Sequence of chain 1.M:
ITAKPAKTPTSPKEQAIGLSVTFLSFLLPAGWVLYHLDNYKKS

Sequence of chain 1.L:
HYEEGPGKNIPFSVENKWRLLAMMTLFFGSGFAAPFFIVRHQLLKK

Sequence of chain 1.D:
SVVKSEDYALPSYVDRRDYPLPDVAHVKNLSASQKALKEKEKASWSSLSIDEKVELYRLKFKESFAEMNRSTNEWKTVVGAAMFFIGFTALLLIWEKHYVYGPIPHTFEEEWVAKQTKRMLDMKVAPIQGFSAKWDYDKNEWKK

A small-molecule ligand and the protein it binds are described below.
Small molecule (SMILES): CCCCCCCCCCO[C@@H]1O[C@H](CO)[C@@H](O[C@H]2O[C@H](CO)[C@@H](O)[C@H](O)[C@H]2O)[C@H](O)[C@H]1O

Sequence of chain 1.A:
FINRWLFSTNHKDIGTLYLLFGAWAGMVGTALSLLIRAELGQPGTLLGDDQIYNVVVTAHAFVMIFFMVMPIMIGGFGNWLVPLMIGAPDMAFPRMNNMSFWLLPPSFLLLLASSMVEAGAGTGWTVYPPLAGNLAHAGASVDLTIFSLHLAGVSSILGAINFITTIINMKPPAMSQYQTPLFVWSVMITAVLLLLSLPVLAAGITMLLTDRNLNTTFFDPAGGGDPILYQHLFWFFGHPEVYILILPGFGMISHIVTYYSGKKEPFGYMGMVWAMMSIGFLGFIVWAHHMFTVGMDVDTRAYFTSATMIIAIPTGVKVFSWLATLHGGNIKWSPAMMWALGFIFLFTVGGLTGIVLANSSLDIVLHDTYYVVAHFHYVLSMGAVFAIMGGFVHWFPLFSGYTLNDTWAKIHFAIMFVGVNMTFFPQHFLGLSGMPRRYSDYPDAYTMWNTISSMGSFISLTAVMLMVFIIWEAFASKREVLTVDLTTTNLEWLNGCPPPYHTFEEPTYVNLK

Binding-site contacts:
Ligand atom C10 contacts residue TYR35 of chain 1.M at 3.4 Å (hydrophobic).
Ligand atom C37 contacts residue ALA30 of chain 1.M at 3.8 Å (hydrophobic).
Ligand atom C28 contacts residue GLY31 of chain 1.M at 4.0 Å.
Ligand atom O16 contacts residue LEU28 of chain 1.M at 3.9 Å.
Ligand atom O3 contacts residue HIS36 of chain 1.M at 3.7 Å.
Ligand atom C19 contacts residue LEU27 of chain 1.M at 3.9 Å (hydrophobic).
Ligand atom C11 contacts residue TYR35 of chain 1.M at 4.1 Å (hydrophobic).
Ligand atom C25 contacts residue TRP98 of chain 1.D at 3.7 Å (hydrophobic).
Ligand atom C1 contacts residue TRP32 of chain 1.M at 3.5 Å (hydrophobic).
Ligand atom O16 contacts residue TRP98 of chain 1.D at 3.9 Å.
Ligand atom C28 contacts residue TRP98 of chain 1.D at 3.8 Å (hydrophobic).
Ligand atom C34 contacts residue PHE459 of chain 1.A at 4.0 Å (hydrophobic).
Ligand atom C43 contacts residue PHE459 of chain 1.A at 4.0 Å (hydrophobic).
Ligand atom O61 contacts residue TRP98 of chain 1.D at 2.9 Å (h-bond).
Ligand atom C6 contacts residue TRP98 of chain 1.D at 4.1 Å (hydrophobic).
Ligand atom C31 contacts residue LEU27 of chain 1.M at 4.0 Å (hydrophobic).
Ligand atom C18 contacts residue TRP98 of chain 1.D at 4.1 Å (hydrophobic).
Ligand atom O16 contacts residue GLY31 of chain 1.M at 3.7 Å.
Ligand atom C28 contacts residue LEU27 of chain 1.M at 3.9 Å (hydrophobic).
Ligand atom O49 contacts residue GLY31 of chain 1.M at 4.0 Å.
Ligand atom C40 contacts residue LEU462 of chain 1.A at 3.9 Å (hydrophobic).
Ligand atom O61 contacts residue TYR102 of chain 1.D at 3.9 Å.
Ligand atom C25 contacts residue LEU95 of chain 1.D at 4.2 Å (hydrophobic).
Ligand atom O16 contacts residue LEU27 of chain 1.M at 4.0 Å.
Ligand atom C43 contacts residue LEU35 of chain 1.A at 4.1 Å (hydrophobic).
Ligand atom C1 contacts residue GLY31 of chain 1.M at 3.7 Å.
Ligand atom C18 contacts residue LEU28 of chain 1.M at 3.9 Å (hydrophobic).
Ligand atom O49 contacts residue LEU28 of chain 1.M at 2.9 Å (h-bond).
Ligand atom C1 contacts residue LEU28 of chain 1.M at 4.0 Å (hydrophobic).
Ligand atom O5 contacts residue TRP98 of chain 1.D at 3.4 Å.
Ligand atom C57 contacts residue TRP98 of chain 1.D at 3.7 Å (hydrophobic).
Ligand atom C5 contacts residue TYR35 of chain 1.M at 3.8 Å (hydrophobic).
Ligand atom C31 contacts residue TRP98 of chain 1.D at 4.0 Å (hydrophobic).
Ligand atom O6 contacts residue TYR35 of chain 1.M at 3.0 Å (h-bond).
Ligand atom O1 contacts residue TYR35 of chain 1.M at 3.2 Å.
Ligand atom O55 contacts residue TRP32 of chain 1.M at 3.2 Å.
Ligand atom C22 contacts residue TRP98 of chain 1.D at 3.4 Å (hydrophobic).
Ligand atom O49 contacts residue TRP32 of chain 1.M at 3.5 Å (h-bond).
Ligand atom C43 contacts residue LEU34 of chain 1.M at 3.9 Å (hydrophobic).
Ligand atom C43 contacts residue PHE37 of chain 1.L at 3.9 Å (hydrophobic).